Sequence of chain 1.C:
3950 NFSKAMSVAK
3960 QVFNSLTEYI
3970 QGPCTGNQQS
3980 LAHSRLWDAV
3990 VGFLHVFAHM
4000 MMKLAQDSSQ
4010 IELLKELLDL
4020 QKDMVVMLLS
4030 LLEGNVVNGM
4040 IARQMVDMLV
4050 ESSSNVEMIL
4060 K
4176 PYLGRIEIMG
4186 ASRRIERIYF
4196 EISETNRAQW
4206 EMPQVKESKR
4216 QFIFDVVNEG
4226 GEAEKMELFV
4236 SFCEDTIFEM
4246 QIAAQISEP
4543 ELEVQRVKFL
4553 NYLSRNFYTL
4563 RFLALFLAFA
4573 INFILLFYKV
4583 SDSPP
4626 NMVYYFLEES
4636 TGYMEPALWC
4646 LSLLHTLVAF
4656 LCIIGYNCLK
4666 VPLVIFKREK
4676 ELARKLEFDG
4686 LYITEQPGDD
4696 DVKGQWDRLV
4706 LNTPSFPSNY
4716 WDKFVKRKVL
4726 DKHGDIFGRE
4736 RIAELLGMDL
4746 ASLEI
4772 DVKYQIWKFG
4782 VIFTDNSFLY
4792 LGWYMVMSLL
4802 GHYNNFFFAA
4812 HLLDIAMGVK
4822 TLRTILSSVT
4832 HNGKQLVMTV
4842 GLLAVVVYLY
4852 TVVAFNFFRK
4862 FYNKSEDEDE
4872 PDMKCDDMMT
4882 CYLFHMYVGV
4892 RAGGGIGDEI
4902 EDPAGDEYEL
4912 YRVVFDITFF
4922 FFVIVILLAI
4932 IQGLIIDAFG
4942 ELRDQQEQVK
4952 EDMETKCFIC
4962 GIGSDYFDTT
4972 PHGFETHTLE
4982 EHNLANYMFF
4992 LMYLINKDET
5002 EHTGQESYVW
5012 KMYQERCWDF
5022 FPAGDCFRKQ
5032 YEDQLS

Binding-site contacts:
Ligand atom C2 contacts residue LEU4985 of chain 1.C at 3.9 Å (hydrophobic).
Ligand atom C6 contacts residue THR4979 of chain 1.C at 4.3 Å.
Ligand atom C2 contacts residue THR4979 of chain 1.C at 3.8 Å.
Ligand atom C8 contacts residue CYS4958 of chain 1.C at 4.2 Å (hydrophobic).
Ligand atom O2' contacts residue THR4979 of chain 1.C at 4.2 Å.
Ligand atom N1 contacts residue ASN4984 of chain 1.C at 3.9 Å.
Ligand atom N7 contacts residue CYS4958 of chain 1.C at 3.4 Å.
Ligand atom C6 contacts residue CYS4958 of chain 1.C at 4.2 Å (hydrophobic).
Ligand atom C5 contacts residue PHE4959 of chain 1.C at 3.7 Å (hydrophobic).
Ligand atom C4 contacts residue THR4979 of chain 1.C at 4.0 Å.
Ligand atom C8 contacts residue THR4979 of chain 1.C at 4.1 Å.
Ligand atom O2' contacts residue PHE4975 of chain 1.C at 3.7 Å.
Ligand atom N3 contacts residue THR4979 of chain 1.C at 4.3 Å.
Ligand atom N6 contacts residue CYS4958 of chain 1.C at 3.3 Å (h-bond).
Ligand atom C5 contacts residue MET4954 of chain 1.C at 4.0 Å (hydrophobic).
Ligand atom N7 contacts residue LYS4957 of chain 1.C at 3.6 Å (salt-bridge).
Ligand atom N6 contacts residue HIS4983 of chain 1.C at 2.8 Å (h-bond).
Ligand atom O5' contacts residue LYS4214 of chain 1.C at 3.5 Å (salt-bridge).
Ligand atom N9 contacts residue MET4954 of chain 1.C at 3.6 Å.
Ligand atom C1' contacts residue MET4954 of chain 1.C at 3.7 Å (hydrophobic).
Ligand atom O2' contacts residue MET4954 of chain 1.C at 4.2 Å.
Ligand atom N3 contacts residue MET4954 of chain 1.C at 4.3 Å.
Ligand atom N6 contacts residue ILE4960 of chain 1.C at 3.6 Å.
Ligand atom N6 contacts residue PHE4959 of chain 1.C at 3.4 Å (h-bond).
Ligand atom C6 contacts residue PHE4959 of chain 1.C at 3.8 Å (hydrophobic).
Ligand atom C8 contacts residue PHE4975 of chain 1.C at 4.3 Å (hydrophobic).
Ligand atom O4' contacts residue MET4954 of chain 1.C at 3.7 Å.
Ligand atom C6 contacts residue HIS4983 of chain 1.C at 3.4 Å.
Ligand atom C2 contacts residue ASN4984 of chain 1.C at 3.6 Å.
Ligand atom C5 contacts residue THR4979 of chain 1.C at 4.0 Å.
Ligand atom N7 contacts residue PHE4959 of chain 1.C at 3.0 Å (h-bond).
Ligand atom N1 contacts residue THR4979 of chain 1.C at 3.8 Å.
Ligand atom C8 contacts residue LYS4957 of chain 1.C at 3.5 Å.
Ligand atom N1 contacts residue HIS4983 of chain 1.C at 3.1 Å (h-bond).
Ligand atom C4 contacts residue MET4954 of chain 1.C at 3.8 Å (hydrophobic).
Ligand atom N1 contacts residue LEU4985 of chain 1.C at 3.6 Å.
Ligand atom C8 contacts residue PHE4959 of chain 1.C at 4.0 Å (hydrophobic).
Ligand atom N7 contacts residue MET4954 of chain 1.C at 4.1 Å.
Ligand atom C8 contacts residue MET4954 of chain 1.C at 3.1 Å (hydrophobic).
Ligand atom N7 contacts residue THR4979 of chain 1.C at 3.9 Å.

A protein and the small-molecule ligand that binds it are described below.
Small molecule (SMILES): Nc1ncnc2c1ncn2[C@@H]1O[C@H](CO)[C@@H](O)[C@H]1O